Sequence of chain 1.A:
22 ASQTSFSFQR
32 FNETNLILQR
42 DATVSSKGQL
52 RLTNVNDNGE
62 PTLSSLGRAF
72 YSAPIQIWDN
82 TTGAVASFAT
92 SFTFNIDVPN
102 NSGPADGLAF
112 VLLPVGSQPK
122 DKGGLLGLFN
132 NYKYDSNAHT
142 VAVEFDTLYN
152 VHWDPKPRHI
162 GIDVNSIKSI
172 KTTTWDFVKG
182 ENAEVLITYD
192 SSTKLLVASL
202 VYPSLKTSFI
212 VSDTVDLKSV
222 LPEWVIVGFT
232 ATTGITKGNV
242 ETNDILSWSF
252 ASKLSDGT

Binding-site contacts:
Ligand atom C2 contacts residue ASN240 of chain 1.A at 3.5 Å.
Ligand atom O6 contacts residue THR237 of chain 1.A at 3.4 Å (h-bond).
Ligand atom C8 contacts residue HIS153 of chain 1.A at 4.1 Å.
Ligand atom C6 contacts residue LEU149 of chain 1.A at 3.8 Å (hydrophobic).
Ligand atom O4 contacts residue LYS123 of chain 1.A at 3.8 Å.
Ligand atom O2 contacts residue ASN240 of chain 1.A at 2.7 Å (h-bond).
Ligand atom C3 contacts residue ASN240 of chain 1.A at 3.7 Å.
Ligand atom O6 contacts residue GLY235 of chain 1.A at 3.8 Å.
Ligand atom O2 contacts residue ILE236 of chain 1.A at 3.8 Å.
Ligand atom O4 contacts residue GLY124 of chain 1.A at 3.8 Å.
Ligand atom C3 contacts residue GLY125 of chain 1.A at 3.7 Å.
Ligand atom C3 contacts residue ASP122 of chain 1.A at 3.3 Å.
Ligand atom O6 contacts residue LYS123 of chain 1.A at 3.8 Å.
Ligand atom O3 contacts residue GLY125 of chain 1.A at 2.9 Å (h-bond).
Ligand atom O3 contacts residue GLY124 of chain 1.A at 3.7 Å.
Ligand atom C4 contacts residue ASP122 of chain 1.A at 3.7 Å.
Ligand atom O4 contacts residue LYS123 of chain 1.A at 3.4 Å.
Ligand atom C6 contacts residue TRP154 of chain 1.A at 3.6 Å (hydrophobic).
Ligand atom O4 contacts residue LEU126 of chain 1.A at 3.6 Å (h-bond).
Ligand atom C2 contacts residue ILE236 of chain 1.A at 3.9 Å (hydrophobic).
Ligand atom O3 contacts residue ASP122 of chain 1.A at 2.7 Å (salt-bridge).
Ligand atom C4 contacts residue GLY125 of chain 1.A at 3.6 Å.
Ligand atom O4 contacts residue ASN240 of chain 1.A at 3.9 Å.
Ligand atom O3 contacts residue ASN151 of chain 1.A at 4.0 Å.
Ligand atom O7 contacts residue VAL152 of chain 1.A at 4.0 Å.
Ligand atom C6 contacts residue ASN240 of chain 1.A at 3.5 Å.
Ligand atom C6 contacts residue TYR150 of chain 1.A at 3.8 Å (hydrophobic).
Ligand atom C4 contacts residue ASN151 of chain 1.A at 4.1 Å.
Ligand atom O4 contacts residue ASP122 of chain 1.A at 2.8 Å (salt-bridge).
Ligand atom O6 contacts residue ILE236 of chain 1.A at 3.3 Å (h-bond).
Ligand atom O6 contacts residue ILE236 of chain 1.A at 3.7 Å.
Ligand atom O6 contacts residue TYR150 of chain 1.A at 3.9 Å.
Ligand atom O3 contacts residue ASP107 of chain 1.A at 4.0 Å.
Ligand atom O7 contacts residue ASN151 of chain 1.A at 3.2 Å (h-bond).
Ligand atom C1 contacts residue ASN240 of chain 1.A at 3.5 Å.
Ligand atom O2 contacts residue ASN151 of chain 1.A at 3.5 Å (h-bond).
Ligand atom C5 contacts residue THR237 of chain 1.A at 3.7 Å.
Ligand atom O4 contacts residue GLY125 of chain 1.A at 2.9 Å (h-bond).
Ligand atom C4 contacts residue ILE236 of chain 1.A at 4.0 Å (hydrophobic).
Ligand atom C6 contacts residue THR237 of chain 1.A at 3.7 Å.

This small molecule binds to this protein.
Small molecule (SMILES): CC(=O)N[C@H]1[C@H](O[C@@H]2[C@@H](OC[C@H]3O[C@@H](O[C@H]4[C@H](O)[C@@H](NC(C)=O)CO[C@@H]4CO)[C@@H](O)[C@@H](O[C@H]4O[C@H](CO)[C@@H](O)[C@H](O)[C@@H]4O[C@@H]4O[C@H](CO)[C@@H](O)[C@H](O)[C@H]4NC(C)=O)[C@@H]3O[C@@H]3O[C@H](CO)[C@@H](O)[C@H](O)[C@H]3NC(C)=O)O[C@H](CO)[C@@H](O)[C@@H]2O)O[C@H](CO)[C@@H](O[C@@H]2O[C@H](CO)[C@H](O)[C@H](O)[C@H]2O)[C@@H]1O